Sequence of chain 1.A:
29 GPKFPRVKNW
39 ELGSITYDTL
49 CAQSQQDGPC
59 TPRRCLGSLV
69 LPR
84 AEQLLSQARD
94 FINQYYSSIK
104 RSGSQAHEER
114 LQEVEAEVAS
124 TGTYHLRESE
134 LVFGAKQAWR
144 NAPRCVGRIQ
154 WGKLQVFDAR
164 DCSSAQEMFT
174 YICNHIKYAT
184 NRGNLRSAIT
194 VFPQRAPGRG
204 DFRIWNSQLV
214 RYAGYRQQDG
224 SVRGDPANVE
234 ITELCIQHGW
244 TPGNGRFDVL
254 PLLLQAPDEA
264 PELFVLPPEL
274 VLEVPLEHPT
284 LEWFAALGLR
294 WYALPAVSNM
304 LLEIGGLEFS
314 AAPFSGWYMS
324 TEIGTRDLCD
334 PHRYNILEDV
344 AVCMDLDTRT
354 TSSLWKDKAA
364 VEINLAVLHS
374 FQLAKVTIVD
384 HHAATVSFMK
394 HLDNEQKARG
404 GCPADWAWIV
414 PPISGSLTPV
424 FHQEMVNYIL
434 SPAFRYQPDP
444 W

Sequence of chain 1.B:
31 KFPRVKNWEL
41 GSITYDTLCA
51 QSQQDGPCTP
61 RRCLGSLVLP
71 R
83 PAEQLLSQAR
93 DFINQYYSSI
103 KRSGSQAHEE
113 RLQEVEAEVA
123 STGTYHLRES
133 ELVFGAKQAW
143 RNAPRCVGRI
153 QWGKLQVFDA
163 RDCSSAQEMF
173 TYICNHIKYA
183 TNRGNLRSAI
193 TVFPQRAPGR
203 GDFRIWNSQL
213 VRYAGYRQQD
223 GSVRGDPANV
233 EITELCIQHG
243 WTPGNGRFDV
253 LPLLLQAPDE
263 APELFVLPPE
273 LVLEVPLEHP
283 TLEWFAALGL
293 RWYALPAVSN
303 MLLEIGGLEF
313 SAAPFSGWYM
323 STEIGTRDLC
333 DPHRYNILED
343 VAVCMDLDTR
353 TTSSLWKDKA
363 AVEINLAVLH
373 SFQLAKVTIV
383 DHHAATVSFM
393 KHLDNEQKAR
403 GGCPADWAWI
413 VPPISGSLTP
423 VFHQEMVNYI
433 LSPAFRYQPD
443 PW

Binding-site contacts:
Ligand atom C08 contacts residue GLU325 of chain 1.A at 3.3 Å.
Ligand atom C09 contacts residue VAL300 of chain 1.A at 3.4 Å (hydrophobic).
Ligand atom C27 contacts residue TYR439 of chain 1.A at 3.8 Å (hydrophobic).
Ligand atom C03 contacts residue PRO298 of chain 1.A at 3.8 Å (hydrophobic).
Ligand atom N01 contacts residue GLU325 of chain 1.A at 2.6 Å (salt-bridge).
Ligand atom C18 contacts residue HEM1 of chain 1.C at 3.5 Å.
Ligand atom C14 contacts residue HEM1 of chain 1.C at 3.4 Å.
Ligand atom C06 contacts residue GLU325 of chain 1.A at 3.4 Å.
Ligand atom C07 contacts residue GLY319 of chain 1.A at 3.6 Å.
Ligand atom C08 contacts residue HEM1 of chain 1.C at 3.6 Å.
Ligand atom C13 contacts residue HEM1 of chain 1.C at 3.6 Å.
Ligand atom C26 contacts residue HEM1 of chain 1.C at 3.5 Å.
Ligand atom C02 contacts residue GLU325 of chain 1.A at 3.5 Å.
Ligand atom C27 contacts residue TRP38 of chain 1.B at 3.7 Å (hydrophobic).
Ligand atom C12 contacts residue GLN211 of chain 1.A at 3.1 Å.
Ligand atom C15 contacts residue HEM1 of chain 1.C at 3.4 Å.
Ligand atom C16 contacts residue HEM1 of chain 1.C at 3.6 Å.
Ligand atom N11 contacts residue HEM1 of chain 1.C at 3.8 Å.
Ligand atom C23 contacts residue LEU69 of chain 1.A at 3.7 Å (hydrophobic).
Ligand atom C07 contacts residue PHE317 of chain 1.A at 3.6 Å (hydrophobic).
Ligand atom C05 contacts residue VAL300 of chain 1.A at 3.8 Å (hydrophobic).
Ligand atom C23 contacts residue TYR439 of chain 1.A at 3.5 Å (hydrophobic).
Ligand atom C23 contacts residue VAL68 of chain 1.A at 3.7 Å (hydrophobic).
Ligand atom C02 contacts residue HEM1 of chain 1.C at 3.7 Å.
Ligand atom N11 contacts residue GLN211 of chain 1.A at 3.5 Å (h-bond).
Ligand atom N02 contacts residue HEM1 of chain 1.C at 3.4 Å.
Ligand atom C22 contacts residue TYR439 of chain 1.A at 3.6 Å (hydrophobic).
Ligand atom N22 contacts residue ARG147 of chain 1.A at 3.4 Å (salt-bridge).
Ligand atom N02 contacts residue GLU325 of chain 1.A at 2.7 Å (salt-bridge).
Ligand atom C24 contacts residue TYR439 of chain 1.A at 3.5 Å (hydrophobic).
Ligand atom C07 contacts residue PRO298 of chain 1.A at 3.8 Å (hydrophobic).
Ligand atom N21 contacts residue HEM1 of chain 1.C at 2.6 Å (h-bond).
Ligand atom C17 contacts residue HEM1 of chain 1.C at 3.2 Å.
Ligand atom C07 contacts residue HEM1 of chain 1.C at 3.5 Å.
Ligand atom C02 contacts residue TRP320 of chain 1.A at 3.8 Å (hydrophobic).
Ligand atom C22 contacts residue HEM1 of chain 1.C at 3.4 Å.
Ligand atom C03 contacts residue HEM1 of chain 1.C at 3.4 Å.
Ligand atom N02 contacts residue TRP320 of chain 1.A at 2.9 Å (h-bond).
Ligand atom N02 contacts residue TYR321 of chain 1.A at 3.6 Å.
Ligand atom N22 contacts residue HEM1 of chain 1.C at 3.0 Å (h-bond).

The protein below binds the small molecule below.
Small molecule (SMILES): Cc1cc(N)nc(CCc2cncc(CCc3cc(C)cc(N)n3)c2)c1